Sequence of chain 1.C:
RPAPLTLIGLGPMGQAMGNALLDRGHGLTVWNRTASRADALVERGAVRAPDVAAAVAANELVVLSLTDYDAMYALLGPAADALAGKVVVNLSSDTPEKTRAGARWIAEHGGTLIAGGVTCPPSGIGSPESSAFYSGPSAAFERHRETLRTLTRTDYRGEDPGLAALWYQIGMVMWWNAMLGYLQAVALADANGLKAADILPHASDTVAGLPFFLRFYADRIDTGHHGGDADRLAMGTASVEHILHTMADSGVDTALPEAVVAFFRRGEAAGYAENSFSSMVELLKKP

Binding-site contacts:
Ligand atom CAG contacts residue TRP178 of chain 1.D at 3.7 Å (hydrophobic).
Ligand atom CAI contacts residue PHE215 of chain 1.C at 3.5 Å (hydrophobic).
Ligand atom CAK contacts residue VAL120 of chain 1.D at 4.2 Å (hydrophobic).
Ligand atom CAE contacts residue TRP178 of chain 1.D at 4.0 Å (hydrophobic).
Ligand atom CAE contacts residue TRP177 of chain 1.D at 3.7 Å (hydrophobic).
Ligand atom CAM contacts residue THR121 of chain 1.D at 3.4 Å.
Ligand atom CAG contacts residue MET237 of chain 1.C at 3.6 Å (hydrophobic).
Ligand atom CAL contacts residue PRO123 of chain 1.D at 3.6 Å (hydrophobic).
Ligand atom CAI contacts residue PRO123 of chain 1.D at 4.1 Å (hydrophobic).
Ligand atom CAL contacts residue THR121 of chain 1.D at 4.1 Å.
Ligand atom CAM contacts residue CYS122 of chain 1.D at 3.5 Å (hydrophobic).
Ligand atom CAF contacts residue MET174 of chain 1.D at 4.2 Å (hydrophobic).
Ligand atom CAE contacts residue NDP1 of chain 1.K at 4.0 Å.
Ligand atom FAB contacts residue NDP1 of chain 1.K at 4.0 Å.
Ligand atom CAJ contacts residue TYR170 of chain 1.D at 3.6 Å (hydrophobic).
Ligand atom CAL contacts residue CYS122 of chain 1.D at 3.6 Å (hydrophobic).
Ligand atom NAC contacts residue NDP1 of chain 1.K at 3.8 Å.
Ligand atom CAI contacts residue TRP177 of chain 1.D at 4.2 Å (hydrophobic).
Ligand atom FAB contacts residue VAL120 of chain 1.D at 3.6 Å.
Ligand atom CAK contacts residue TYR170 of chain 1.D at 3.8 Å (hydrophobic).
Ligand atom CAJ contacts residue MET174 of chain 1.D at 3.5 Å (hydrophobic).
Ligand atom CAK contacts residue NDP1 of chain 1.K at 3.8 Å.
Ligand atom CAK contacts residue MET174 of chain 1.D at 3.7 Å (hydrophobic).
Ligand atom FAB contacts residue THR121 of chain 1.D at 3.6 Å.
Ligand atom NAC contacts residue TRP178 of chain 1.D at 4.2 Å.
Ligand atom CAJ contacts residue NDP1 of chain 1.K at 3.6 Å.
Ligand atom CAI contacts residue NDP1 of chain 1.K at 3.9 Å.
Ligand atom CAH contacts residue NDP1 of chain 1.K at 3.5 Å.
Ligand atom CAF contacts residue NDP1 of chain 1.K at 3.5 Å.
Ligand atom CAH contacts residue MET174 of chain 1.D at 4.2 Å (hydrophobic).
Ligand atom NAC contacts residue MET174 of chain 1.D at 3.8 Å.
Ligand atom CAD contacts residue TRP177 of chain 1.D at 3.6 Å (hydrophobic).
Ligand atom CAL contacts residue PHE215 of chain 1.C at 3.4 Å (hydrophobic).
Ligand atom CAE contacts residue ASP233 of chain 1.C at 3.8 Å.
Ligand atom CAD contacts residue NDP1 of chain 1.K at 3.3 Å.
Ligand atom FAB contacts residue TYR170 of chain 1.D at 3.2 Å.
Ligand atom CAG contacts residue NDP1 of chain 1.K at 4.0 Å.
Ligand atom CAK contacts residue THR121 of chain 1.D at 4.1 Å.
Ligand atom CAF contacts residue TRP177 of chain 1.D at 4.2 Å (hydrophobic).
Ligand atom FAB contacts residue MET174 of chain 1.D at 3.2 Å.

The small molecule below binds the protein below.
Small molecule (SMILES): Fc1ccc(F)c(C2CCCN2)c1

Sequence of chain 1.D:
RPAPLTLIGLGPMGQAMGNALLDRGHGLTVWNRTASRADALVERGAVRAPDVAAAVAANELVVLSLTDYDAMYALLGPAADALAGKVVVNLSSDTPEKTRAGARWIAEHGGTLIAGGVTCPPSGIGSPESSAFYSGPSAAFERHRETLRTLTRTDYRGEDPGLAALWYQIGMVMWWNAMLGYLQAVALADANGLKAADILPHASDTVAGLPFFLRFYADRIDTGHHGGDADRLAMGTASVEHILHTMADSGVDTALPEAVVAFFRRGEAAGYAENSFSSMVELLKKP